Binding-site contacts:
Ligand atom C22 contacts residue ARG79 of chain 1.A at 3.7 Å.
Ligand atom C25 contacts residue THR84 of chain 1.A at 3.9 Å.
Ligand atom C20 contacts residue CYS80 of chain 1.A at 3.8 Å (hydrophobic).
Ligand atom C23 contacts residue VAL76 of chain 1.A at 3.5 Å (hydrophobic).
Ligand atom C26 contacts residue ILE121 of chain 1.A at 3.2 Å (hydrophobic).
Ligand atom O1 contacts residue HIS118 of chain 1.A at 3.1 Å (h-bond).
Ligand atom C11 contacts residue LEU264 of chain 1.A at 3.7 Å (hydrophobic).
Ligand atom O contacts residue CYS80 of chain 1.A at 3.5 Å.
Ligand atom C17 contacts residue THR83 of chain 1.A at 3.4 Å.
Ligand atom O2 contacts residue MET248 of chain 1.A at 3.5 Å.
Ligand atom C2 contacts residue LYS162 of chain 1.A at 3.6 Å.
Ligand atom C23 contacts residue VAL143 of chain 1.A at 3.9 Å (hydrophobic).
Ligand atom C4 contacts residue LEU134 of chain 1.A at 3.9 Å (hydrophobic).
Ligand atom C11 contacts residue THR84 of chain 1.A at 3.6 Å.
Ligand atom C12 contacts residue HIS244 of chain 1.A at 3.7 Å.
Ligand atom C16 contacts residue CYS80 of chain 1.A at 3.8 Å (hydrophobic).
Ligand atom C16 contacts residue LEU134 of chain 1.A at 3.7 Å (hydrophobic).
Ligand atom C18 contacts residue VAL136 of chain 1.A at 3.9 Å (hydrophobic).
Ligand atom O2 contacts residue LEU264 of chain 1.A at 3.3 Å.
Ligand atom C27 contacts residue ILE121 of chain 1.A at 2.9 Å (hydrophobic).
Ligand atom C3 contacts residue LEU125 of chain 1.A at 3.7 Å (hydrophobic).
Ligand atom C17 contacts residue ARG79 of chain 1.A at 3.8 Å.
Ligand atom C1 contacts residue ILE159 of chain 1.A at 3.7 Å (hydrophobic).
Ligand atom C26 contacts residue THR84 of chain 1.A at 3.6 Å.
Ligand atom C24 contacts residue TRP59 of chain 1.A at 3.9 Å (hydrophobic).
Ligand atom C6 contacts residue CYS80 of chain 1.A at 3.6 Å (hydrophobic).
Ligand atom O2 contacts residue TYR268 of chain 1.A at 2.8 Å (h-bond).
Ligand atom O1 contacts residue HIS244 of chain 1.A at 2.8 Å (h-bond).
Ligand atom C2 contacts residue ILE159 of chain 1.A at 3.7 Å (hydrophobic).
Ligand atom C19 contacts residue VAL136 of chain 1.A at 3.8 Å (hydrophobic).
Ligand atom C8 contacts residue CYS80 of chain 1.A at 3.6 Å (hydrophobic).
Ligand atom C22 contacts residue TRP59 of chain 1.A at 3.8 Å (hydrophobic).
Ligand atom C12 contacts residue LEU264 of chain 1.A at 3.6 Å (hydrophobic).
Ligand atom C18 contacts residue ARG79 of chain 1.A at 3.8 Å.
Ligand atom O4 contacts residue VAL76 of chain 1.A at 3.9 Å.
Ligand atom C12 contacts residue TYR268 of chain 1.A at 3.0 Å (hydrophobic).
Ligand atom O1 contacts residue TYR268 of chain 1.A at 2.6 Å (h-bond).
Ligand atom C25 contacts residue THR83 of chain 1.A at 3.8 Å.
Ligand atom O4 contacts residue VAL143 of chain 1.A at 3.9 Å.
Ligand atom O3 contacts residue THR83 of chain 1.A at 3.5 Å.

A small-molecule ligand and the protein it binds are described below.
Small molecule (SMILES): O=C(O)CCCCCOc1ccccc1CN(C(=O)c1ccc(-c2ccoc2)cc1)C1CCCC1

Sequence of chain 1.A:
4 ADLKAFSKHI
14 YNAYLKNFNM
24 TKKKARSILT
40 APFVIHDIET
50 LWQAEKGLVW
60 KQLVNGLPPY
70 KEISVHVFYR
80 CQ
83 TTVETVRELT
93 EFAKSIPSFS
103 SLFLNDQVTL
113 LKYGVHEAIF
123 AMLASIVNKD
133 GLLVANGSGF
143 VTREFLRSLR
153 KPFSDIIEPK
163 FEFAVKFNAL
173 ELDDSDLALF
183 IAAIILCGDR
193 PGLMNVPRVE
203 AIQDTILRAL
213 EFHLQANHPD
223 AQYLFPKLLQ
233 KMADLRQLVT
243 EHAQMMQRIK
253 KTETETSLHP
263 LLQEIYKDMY